Sequence of chain 1.A:
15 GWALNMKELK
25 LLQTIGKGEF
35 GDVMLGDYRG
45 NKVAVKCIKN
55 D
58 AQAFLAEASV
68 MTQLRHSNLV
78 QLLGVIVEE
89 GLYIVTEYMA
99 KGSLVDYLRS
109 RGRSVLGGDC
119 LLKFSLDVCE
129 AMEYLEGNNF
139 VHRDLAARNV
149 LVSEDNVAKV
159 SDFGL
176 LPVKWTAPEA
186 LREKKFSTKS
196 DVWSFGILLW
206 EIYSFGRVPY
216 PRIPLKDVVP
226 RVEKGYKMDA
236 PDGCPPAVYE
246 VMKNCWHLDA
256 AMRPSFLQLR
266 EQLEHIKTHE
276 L

The protein below binds the small molecule below.
Small molecule (SMILES): CN[C@@H]1C[C@H]2O[C@@](C)([C@@H]1OC)n1c3ccccc3c3c4c(c5c6ccccc6n2c5c31)C(=O)NC4

Binding-site contacts:
Ligand atom O4 contacts residue GLY30 of chain 1.A at 3.4 Å.
Ligand atom C6 contacts residue LEU149 of chain 1.A at 3.7 Å (hydrophobic).
Ligand atom O6 contacts residue ARG146 of chain 1.A at 3.8 Å.
Ligand atom C9 contacts residue ALA48 of chain 1.A at 3.7 Å (hydrophobic).
Ligand atom N1 contacts residue ALA48 of chain 1.A at 3.2 Å.
Ligand atom C27 contacts residue LEU149 of chain 1.A at 3.4 Å (hydrophobic).
Ligand atom C4 contacts residue MET97 of chain 1.A at 3.3 Å (hydrophobic).
Ligand atom C8 contacts residue MET97 of chain 1.A at 3.7 Å (hydrophobic).
Ligand atom C9 contacts residue THR94 of chain 1.A at 3.4 Å.
Ligand atom C28 contacts residue ARG146 of chain 1.A at 3.5 Å.
Ligand atom C5 contacts residue ILE29 of chain 1.A at 3.6 Å (hydrophobic).
Ligand atom C3 contacts residue MET97 of chain 1.A at 3.4 Å (hydrophobic).
Ligand atom C18 contacts residue VAL37 of chain 1.A at 3.9 Å (hydrophobic).
Ligand atom C2 contacts residue GLY100 of chain 1.A at 3.7 Å.
Ligand atom C27 contacts residue ARG146 of chain 1.A at 3.1 Å.
Ligand atom C4 contacts residue ILE29 of chain 1.A at 3.6 Å (hydrophobic).
Ligand atom C8 contacts residue GLU95 of chain 1.A at 3.7 Å.
Ligand atom C8 contacts residue LEU149 of chain 1.A at 3.8 Å (hydrophobic).
Ligand atom C1 contacts residue ILE29 of chain 1.A at 3.7 Å (hydrophobic).
Ligand atom C10 contacts residue LEU149 of chain 1.A at 3.4 Å (hydrophobic).
Ligand atom O6 contacts residue LEU149 of chain 1.A at 3.4 Å.
Ligand atom N1 contacts residue GLU95 of chain 1.A at 2.9 Å (salt-bridge).
Ligand atom C9 contacts residue LEU149 of chain 1.A at 3.8 Å (hydrophobic).
Ligand atom O5 contacts residue MET97 of chain 1.A at 2.7 Å (h-bond).
Ligand atom C8 contacts residue ALA48 of chain 1.A at 3.5 Å (hydrophobic).
Ligand atom N4 contacts residue ARG146 of chain 1.A at 3.0 Å (salt-bridge).
Ligand atom C19 contacts residue LEU149 of chain 1.A at 3.8 Å (hydrophobic).
Ligand atom N1 contacts residue THR94 of chain 1.A at 3.4 Å (h-bond).
Ligand atom C11 contacts residue VAL37 of chain 1.A at 3.8 Å (hydrophobic).
Ligand atom C28 contacts residue SER101 of chain 1.A at 3.7 Å.
Ligand atom C11 contacts residue LEU149 of chain 1.A at 3.8 Å (hydrophobic).
Ligand atom C27 contacts residue ASN147 of chain 1.A at 3.6 Å.
Ligand atom C3 contacts residue ILE29 of chain 1.A at 3.8 Å (hydrophobic).
Ligand atom C25 contacts residue ILE29 of chain 1.A at 3.7 Å (hydrophobic).
Ligand atom C17 contacts residue VAL37 of chain 1.A at 3.8 Å (hydrophobic).
Ligand atom C26 contacts residue LYS31 of chain 1.A at 3.7 Å.
Ligand atom C7 contacts residue LEU149 of chain 1.A at 3.5 Å (hydrophobic).
Ligand atom O5 contacts residue GLU95 of chain 1.A at 3.6 Å.
Ligand atom C3 contacts residue GLY100 of chain 1.A at 3.7 Å.
Ligand atom O5 contacts residue TYR96 of chain 1.A at 3.5 Å.